Binding-site contacts:
Ligand atom C8 contacts residue ILE215 of chain 1.E at 3.5 Å (hydrophobic).
Ligand atom C7 contacts residue TYR213 of chain 1.E at 4.0 Å (hydrophobic).
Ligand atom C5 contacts residue ASN148 of chain 1.E at 3.7 Å.
Ligand atom O7 contacts residue TYR213 of chain 1.E at 3.4 Å (h-bond).
Ligand atom C7 contacts residue GLN195 of chain 1.E at 4.3 Å.
Ligand atom C6 contacts residue TYR213 of chain 1.E at 3.7 Å (hydrophobic).
Ligand atom C1 contacts residue TYR213 of chain 1.E at 4.1 Å (hydrophobic).
Ligand atom O4 contacts residue GLN195 of chain 1.E at 4.5 Å.
Ligand atom O7 contacts residue LYS197 of chain 1.E at 3.0 Å (salt-bridge).
Ligand atom O7 contacts residue ASN148 of chain 1.E at 3.9 Å.
Ligand atom C7 contacts residue ASN148 of chain 1.E at 3.5 Å.
Ligand atom C8 contacts residue GLU191 of chain 1.E at 4.0 Å.
Ligand atom C5 contacts residue TYR213 of chain 1.E at 3.5 Å (hydrophobic).
Ligand atom C5 contacts residue PHE193 of chain 1.E at 4.4 Å (hydrophobic).
Ligand atom O5 contacts residue PHE193 of chain 1.E at 3.9 Å.
Ligand atom C8 contacts residue LYS197 of chain 1.E at 3.9 Å.
Ligand atom O6 contacts residue TYR213 of chain 1.E at 3.2 Å.
Ligand atom O6 contacts residue PHE193 of chain 1.E at 3.3 Å.
Ligand atom C7 contacts residue LYS197 of chain 1.E at 3.8 Å.
Ligand atom C4 contacts residue ASN148 of chain 1.E at 4.3 Å.
Ligand atom C6 contacts residue PHE193 of chain 1.E at 3.6 Å (hydrophobic).
Ligand atom C2 contacts residue ASN148 of chain 1.E at 2.5 Å.
Ligand atom C2 contacts residue GLN195 of chain 1.E at 4.1 Å.
Ligand atom O4 contacts residue TYR213 of chain 1.E at 3.9 Å.
Ligand atom C1 contacts residue ASN148 of chain 1.E at 1.4 Å.
Ligand atom O7 contacts residue GLN195 of chain 1.E at 3.2 Å (h-bond).
Ligand atom O3 contacts residue GLN195 of chain 1.E at 4.2 Å.
Ligand atom O5 contacts residue TYR213 of chain 1.E at 4.1 Å.
Ligand atom C7 contacts residue ILE215 of chain 1.E at 4.2 Å (hydrophobic).
Ligand atom N2 contacts residue ILE215 of chain 1.E at 3.9 Å.
Ligand atom N2 contacts residue ASN148 of chain 1.E at 2.9 Å (h-bond).
Ligand atom C3 contacts residue ASN148 of chain 1.E at 3.8 Å.
Ligand atom O5 contacts residue ASN148 of chain 1.E at 2.4 Å (h-bond).

Sequence of chain 1.E:
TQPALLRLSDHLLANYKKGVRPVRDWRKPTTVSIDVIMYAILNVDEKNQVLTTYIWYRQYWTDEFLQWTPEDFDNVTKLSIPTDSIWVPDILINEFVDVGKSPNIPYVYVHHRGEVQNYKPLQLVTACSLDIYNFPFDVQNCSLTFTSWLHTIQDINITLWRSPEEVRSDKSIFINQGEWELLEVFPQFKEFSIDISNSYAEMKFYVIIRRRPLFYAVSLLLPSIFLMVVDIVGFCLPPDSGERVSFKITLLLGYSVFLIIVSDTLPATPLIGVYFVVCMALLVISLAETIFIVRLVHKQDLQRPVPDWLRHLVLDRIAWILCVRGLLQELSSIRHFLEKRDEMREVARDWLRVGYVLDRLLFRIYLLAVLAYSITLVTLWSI

This protein binds this small molecule.
Small molecule (SMILES): CC(=O)N[C@H]1[C@H](O[C@H]2[C@H](O)[C@@H](NC(C)=O)CO[C@@H]2CO)O[C@H](CO)[C@@H](O)[C@@H]1O